A protein and the small-molecule ligand that binds it are described below.
Small molecule (SMILES): OC[C@H]1O[C@H](O[C@H]2[C@H](O)[C@@H](O)[C@@H](O)O[C@@H]2CO)[C@H](O)[C@@H](O)[C@@H]1O

Binding-site contacts:
Ligand atom O2 contacts residue TRP63 of chain 1.F at 3.3 Å (h-bond).
Ligand atom C2 contacts residue LYS16 of chain 1.F at 3.4 Å.
Ligand atom O2 contacts residue MET331 of chain 1.F at 4.0 Å.
Ligand atom O2 contacts residue LYS16 of chain 1.F at 2.4 Å (salt-bridge).
Ligand atom C3 contacts residue TRP63 of chain 1.F at 3.7 Å (hydrophobic).
Ligand atom C6 contacts residue PRO155 of chain 1.F at 4.0 Å (hydrophobic).
Ligand atom O6 contacts residue PHE157 of chain 1.F at 3.7 Å.
Ligand atom O2 contacts residue TRP231 of chain 1.F at 3.9 Å.
Ligand atom O3 contacts residue GLU112 of chain 1.F at 3.7 Å.
Ligand atom O3 contacts residue ARG67 of chain 1.F at 3.2 Å (salt-bridge).
Ligand atom O6 contacts residue GLU154 of chain 1.F at 2.6 Å (salt-bridge).
Ligand atom O3 contacts residue TRP341 of chain 1.F at 3.5 Å.
Ligand atom O3 contacts residue ALA64 of chain 1.F at 3.4 Å.
Ligand atom C4 contacts residue TYR156 of chain 1.F at 4.0 Å (hydrophobic).
Ligand atom O2 contacts residue ALA64 of chain 1.F at 3.2 Å.
Ligand atom O2 contacts residue GLU112 of chain 1.F at 2.9 Å (salt-bridge).
Ligand atom C3 contacts residue TRP341 of chain 1.F at 3.9 Å (hydrophobic).
Ligand atom C3 contacts residue ASP66 of chain 1.F at 3.4 Å.
Ligand atom C6 contacts residue GLU154 of chain 1.F at 3.2 Å.
Ligand atom C1 contacts residue TYR156 of chain 1.F at 3.8 Å (hydrophobic).
Ligand atom O1 contacts residue ASP15 of chain 1.F at 2.8 Å (salt-bridge).
Ligand atom O6 contacts residue TYR156 of chain 1.F at 3.2 Å.
Ligand atom C2 contacts residue ASP66 of chain 1.F at 3.4 Å.
Ligand atom C4 contacts residue TRP341 of chain 1.F at 3.4 Å (hydrophobic).
Ligand atom O5 contacts residue ASP15 of chain 1.F at 4.0 Å.
Ligand atom O1 contacts residue ASN13 of chain 1.F at 3.4 Å (h-bond).
Ligand atom C1 contacts residue TRP231 of chain 1.F at 3.7 Å (hydrophobic).
Ligand atom O5 contacts residue TYR156 of chain 1.F at 3.2 Å.
Ligand atom O3 contacts residue TRP63 of chain 1.F at 3.6 Å (h-bond).
Ligand atom C1 contacts residue LYS16 of chain 1.F at 3.3 Å.
Ligand atom O6 contacts residue PRO155 of chain 1.F at 3.6 Å.
Ligand atom C2 contacts residue TRP231 of chain 1.F at 3.7 Å (hydrophobic).
Ligand atom O2 contacts residue ASP66 of chain 1.F at 3.0 Å (salt-bridge).
Ligand atom C1 contacts residue ASP15 of chain 1.F at 3.5 Å.
Ligand atom O4 contacts residue TRP341 of chain 1.F at 3.5 Å.
Ligand atom O1 contacts residue LYS16 of chain 1.F at 2.9 Å (salt-bridge).
Ligand atom C6 contacts residue TYR156 of chain 1.F at 3.9 Å (hydrophobic).
Ligand atom O3 contacts residue ASP66 of chain 1.F at 2.3 Å (salt-bridge).
Ligand atom C2 contacts residue GLU112 of chain 1.F at 3.6 Å.
Ligand atom O4 contacts residue ARG67 of chain 1.F at 3.2 Å (salt-bridge).

Sequence of chain 1.F:
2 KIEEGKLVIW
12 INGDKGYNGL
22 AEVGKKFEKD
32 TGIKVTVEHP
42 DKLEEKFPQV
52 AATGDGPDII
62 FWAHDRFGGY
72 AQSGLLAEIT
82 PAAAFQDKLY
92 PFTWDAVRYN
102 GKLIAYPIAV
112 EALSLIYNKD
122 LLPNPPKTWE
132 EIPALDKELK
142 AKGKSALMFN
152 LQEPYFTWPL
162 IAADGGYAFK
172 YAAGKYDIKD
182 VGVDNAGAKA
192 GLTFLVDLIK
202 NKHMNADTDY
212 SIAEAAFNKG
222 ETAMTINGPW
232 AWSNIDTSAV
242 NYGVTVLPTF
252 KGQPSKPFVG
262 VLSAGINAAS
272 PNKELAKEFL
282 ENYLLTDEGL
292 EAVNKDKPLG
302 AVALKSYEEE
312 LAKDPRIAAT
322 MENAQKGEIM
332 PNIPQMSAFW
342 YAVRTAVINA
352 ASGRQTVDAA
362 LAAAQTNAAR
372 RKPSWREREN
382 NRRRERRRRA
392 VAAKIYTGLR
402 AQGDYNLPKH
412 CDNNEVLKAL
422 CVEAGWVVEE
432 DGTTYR